A small-molecule ligand and the protein it binds are described below.
Small molecule (SMILES): Nc1nc2c(ncn2[C@@H]2O[C@H](CO[P](=O)(O)C[P](=O)(O)OP(=O)(O)O)[C@@H](O)[C@H]2O)c(=O)[nH]1

Sequence of chain 77.B:
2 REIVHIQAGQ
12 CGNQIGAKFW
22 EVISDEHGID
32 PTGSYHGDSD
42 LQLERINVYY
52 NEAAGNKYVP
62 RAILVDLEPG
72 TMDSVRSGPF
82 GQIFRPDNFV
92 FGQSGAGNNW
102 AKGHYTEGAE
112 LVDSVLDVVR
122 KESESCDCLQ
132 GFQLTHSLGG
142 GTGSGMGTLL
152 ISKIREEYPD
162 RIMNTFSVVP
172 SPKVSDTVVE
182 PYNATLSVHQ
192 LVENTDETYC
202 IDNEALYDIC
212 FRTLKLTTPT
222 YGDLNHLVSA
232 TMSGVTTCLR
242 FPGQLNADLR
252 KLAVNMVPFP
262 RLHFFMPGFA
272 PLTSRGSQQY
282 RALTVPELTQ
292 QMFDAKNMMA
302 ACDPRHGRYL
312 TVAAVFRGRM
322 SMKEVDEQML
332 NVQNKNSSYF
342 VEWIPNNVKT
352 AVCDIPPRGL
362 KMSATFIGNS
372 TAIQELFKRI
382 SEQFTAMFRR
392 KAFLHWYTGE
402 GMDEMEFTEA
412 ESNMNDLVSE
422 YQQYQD

Sequence of chain 78.A:
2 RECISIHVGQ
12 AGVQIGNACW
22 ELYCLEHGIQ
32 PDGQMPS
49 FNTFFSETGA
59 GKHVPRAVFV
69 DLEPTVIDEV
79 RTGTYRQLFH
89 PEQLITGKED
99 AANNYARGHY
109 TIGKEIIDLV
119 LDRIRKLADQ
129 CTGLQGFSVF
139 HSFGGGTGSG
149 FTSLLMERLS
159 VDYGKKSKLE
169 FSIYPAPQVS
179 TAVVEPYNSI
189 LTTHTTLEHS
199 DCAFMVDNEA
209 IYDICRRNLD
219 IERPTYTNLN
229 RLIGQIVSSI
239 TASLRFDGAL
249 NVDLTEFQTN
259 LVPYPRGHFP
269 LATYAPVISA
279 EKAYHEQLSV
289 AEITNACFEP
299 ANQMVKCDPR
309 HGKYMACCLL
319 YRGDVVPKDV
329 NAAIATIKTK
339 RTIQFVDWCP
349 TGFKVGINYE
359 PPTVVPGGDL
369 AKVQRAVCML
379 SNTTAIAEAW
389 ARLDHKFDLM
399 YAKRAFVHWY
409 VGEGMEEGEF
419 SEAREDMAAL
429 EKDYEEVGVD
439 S

Binding-site contacts:
Ligand atom O3B contacts residue THR143 of chain 77.B at 3.1 Å (h-bond).
Ligand atom O1A contacts residue LEU248 of chain 78.A at 2.2 Å.
Ligand atom C2 contacts residue ASN226 of chain 77.B at 3.6 Å.
Ligand atom O2G contacts residue GLY142 of chain 77.B at 3.0 Å (h-bond).
Ligand atom O3B contacts residue GLY142 of chain 77.B at 3.5 Å (h-bond).
Ligand atom N3 contacts residue ASN204 of chain 77.B at 3.0 Å (h-bond).
Ligand atom C6 contacts residue ASN226 of chain 77.B at 3.3 Å.
Ligand atom PB contacts residue THR143 of chain 77.B at 3.3 Å.
Ligand atom N1 contacts residue ASN226 of chain 77.B at 2.7 Å (h-bond).
Ligand atom O2A contacts residue CYS12 of chain 77.B at 3.3 Å (h-bond).
Ligand atom O2A contacts residue GLN11 of chain 77.B at 3.5 Å (h-bond).
Ligand atom O6 contacts residue GLN15 of chain 77.B at 2.5 Å (h-bond).
Ligand atom O2B contacts residue GLY144 of chain 77.B at 2.7 Å (h-bond).
Ligand atom O1G contacts residue GLU254 of chain 78.A at 3.2 Å (salt-bridge).
Ligand atom O1G contacts residue THR143 of chain 77.B at 3.4 Å.
Ligand atom O3' contacts residue GLU181 of chain 77.B at 3.3 Å (salt-bridge).
Ligand atom N2 contacts residue ASN226 of chain 77.B at 2.9 Å (h-bond).
Ligand atom O1A contacts residue GLN11 of chain 77.B at 3.1 Å.
Ligand atom O1B contacts residue GLN11 of chain 77.B at 3.2 Å (h-bond).
Ligand atom C2 contacts residue TYR222 of chain 77.B at 3.6 Å (hydrophobic).
Ligand atom O1G contacts residue ALA97 of chain 77.B at 3.0 Å (h-bond).
Ligand atom O4' contacts residue SER138 of chain 77.B at 3.3 Å (h-bond).
Ligand atom O2' contacts residue ASN329 of chain 78.A at 2.6 Å (h-bond).
Ligand atom O1B contacts residue LEU248 of chain 78.A at 3.5 Å.
Ligand atom C6 contacts residue GLN15 of chain 77.B at 3.6 Å.
Ligand atom PG contacts residue GLU254 of chain 78.A at 3.6 Å.
Ligand atom O1B contacts residue MG1 of chain 77.F at 2.4 Å.
Ligand atom O2G contacts residue GLU254 of chain 78.A at 3.3 Å (salt-bridge).
Ligand atom O2B contacts residue GLY10 of chain 77.B at 3.2 Å.
Ligand atom O2G contacts residue LYS352 of chain 78.A at 3.2 Å (salt-bridge).
Ligand atom O2G contacts residue ASN99 of chain 77.B at 2.9 Å (h-bond).
Ligand atom PA contacts residue LEU248 of chain 78.A at 3.5 Å.
Ligand atom O3G contacts residue MG1 of chain 77.F at 2.5 Å.
Ligand atom C4' contacts residue SER138 of chain 77.B at 3.2 Å.
Ligand atom N1 contacts residue TYR222 of chain 77.B at 3.2 Å.
Ligand atom PG contacts residue MG1 of chain 77.F at 3.5 Å.
Ligand atom C2 contacts residue ASN204 of chain 77.B at 3.4 Å.
Ligand atom N2 contacts residue ASN204 of chain 77.B at 2.6 Å (h-bond).
Ligand atom O6 contacts residue ASN226 of chain 77.B at 3.1 Å (h-bond).
Ligand atom O2B contacts residue THR143 of chain 77.B at 2.7 Å (h-bond).